Sequence of chain 23.D:
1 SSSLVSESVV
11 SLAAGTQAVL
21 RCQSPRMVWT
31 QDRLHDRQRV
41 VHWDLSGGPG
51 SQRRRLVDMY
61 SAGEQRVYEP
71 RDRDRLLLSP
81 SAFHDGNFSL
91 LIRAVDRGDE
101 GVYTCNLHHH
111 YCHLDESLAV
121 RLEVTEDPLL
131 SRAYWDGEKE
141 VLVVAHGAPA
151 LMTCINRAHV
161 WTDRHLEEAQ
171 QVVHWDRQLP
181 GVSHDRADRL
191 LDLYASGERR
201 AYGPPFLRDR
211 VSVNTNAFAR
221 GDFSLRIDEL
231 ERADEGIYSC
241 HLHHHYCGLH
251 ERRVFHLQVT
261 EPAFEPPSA

A small-molecule ligand and the protein it binds are described below.
Small molecule (SMILES): CC(=O)N[C@@H]1[C@@H](O)[C@H](O)[C@@H](CO)O[C@H]1O

Binding-site contacts:
Ligand atom C2 contacts residue ASN87 of chain 23.D at 2.4 Å.
Ligand atom C1 contacts residue ASN87 of chain 23.D at 1.4 Å.
Ligand atom C5 contacts residue ASN87 of chain 23.D at 3.7 Å.
Ligand atom C8 contacts residue ILE155 of chain 23.D at 3.7 Å (hydrophobic).
Ligand atom C5 contacts residue LEU151 of chain 23.D at 3.8 Å (hydrophobic).
Ligand atom O4 contacts residue LEU151 of chain 23.D at 3.3 Å.
Ligand atom C4 contacts residue ASN87 of chain 23.D at 4.2 Å.
Ligand atom O7 contacts residue ASN87 of chain 23.D at 4.1 Å.
Ligand atom O6 contacts residue LEU91 of chain 23.D at 4.0 Å.
Ligand atom C6 contacts residue LEU91 of chain 23.D at 4.2 Å (hydrophobic).
Ligand atom C1 contacts residue SER89 of chain 23.D at 3.3 Å.
Ligand atom C7 contacts residue ASN87 of chain 23.D at 3.8 Å.
Ligand atom O5 contacts residue SER89 of chain 23.D at 2.8 Å (h-bond).
Ligand atom O6 contacts residue SER89 of chain 23.D at 2.8 Å (h-bond).
Ligand atom C5 contacts residue SER89 of chain 23.D at 3.3 Å.
Ligand atom C3 contacts residue LEU151 of chain 23.D at 4.2 Å (hydrophobic).
Ligand atom O6 contacts residue LEU151 of chain 23.D at 3.4 Å.
Ligand atom C6 contacts residue SER89 of chain 23.D at 3.6 Å.
Ligand atom C6 contacts residue LEU151 of chain 23.D at 3.7 Å (hydrophobic).
Ligand atom O5 contacts residue ASN87 of chain 23.D at 2.3 Å (h-bond).
Ligand atom N2 contacts residue ILE155 of chain 23.D at 4.1 Å.
Ligand atom C3 contacts residue ASN87 of chain 23.D at 3.8 Å.
Ligand atom N2 contacts residue ASN87 of chain 23.D at 2.9 Å (h-bond).
Ligand atom C4 contacts residue LEU151 of chain 23.D at 4.0 Å (hydrophobic).
Ligand atom C7 contacts residue ILE155 of chain 23.D at 4.3 Å (hydrophobic).